A protein and the small-molecule ligand that binds it are described below.
Small molecule (SMILES): CC(=O)N[C@@H]1[C@@H](O)[C@H](O)[C@@H](CO)O[C@H]1O

Sequence of chain 1.A:
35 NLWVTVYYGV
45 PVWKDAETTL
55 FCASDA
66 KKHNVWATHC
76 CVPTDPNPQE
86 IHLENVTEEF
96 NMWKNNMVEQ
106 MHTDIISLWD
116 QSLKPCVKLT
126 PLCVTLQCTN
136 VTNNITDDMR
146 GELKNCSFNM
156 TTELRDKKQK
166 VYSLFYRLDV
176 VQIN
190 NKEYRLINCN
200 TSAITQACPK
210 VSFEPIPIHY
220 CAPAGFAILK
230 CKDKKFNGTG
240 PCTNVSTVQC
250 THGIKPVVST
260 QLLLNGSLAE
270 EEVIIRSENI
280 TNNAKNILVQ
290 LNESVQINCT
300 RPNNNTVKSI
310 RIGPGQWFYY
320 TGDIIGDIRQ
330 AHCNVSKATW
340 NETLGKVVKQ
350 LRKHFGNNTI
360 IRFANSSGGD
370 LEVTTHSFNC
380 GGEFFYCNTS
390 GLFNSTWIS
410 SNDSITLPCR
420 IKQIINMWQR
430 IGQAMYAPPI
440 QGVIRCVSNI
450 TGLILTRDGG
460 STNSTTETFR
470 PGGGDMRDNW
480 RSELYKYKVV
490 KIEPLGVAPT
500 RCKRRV

Binding-site contacts:
Ligand atom O5 contacts residue ASN356 of chain 1.A at 2.4 Å (h-bond).
Ligand atom C2 contacts residue ASN356 of chain 1.A at 2.5 Å.
Ligand atom C4 contacts residue ASN356 of chain 1.A at 4.3 Å.
Ligand atom C6 contacts residue ASN356 of chain 1.A at 4.0 Å.
Ligand atom C7 contacts residue ASN356 of chain 1.A at 3.4 Å.
Ligand atom O7 contacts residue ASN356 of chain 1.A at 3.5 Å (h-bond).
Ligand atom C5 contacts residue ASN356 of chain 1.A at 3.8 Å.
Ligand atom C3 contacts residue ASN356 of chain 1.A at 3.9 Å.
Ligand atom N2 contacts residue ASN356 of chain 1.A at 2.9 Å (h-bond).
Ligand atom C1 contacts residue ASN356 of chain 1.A at 1.5 Å.
Ligand atom O6 contacts residue ASN356 of chain 1.A at 3.2 Å (h-bond).